Sequence of chain 1.G:
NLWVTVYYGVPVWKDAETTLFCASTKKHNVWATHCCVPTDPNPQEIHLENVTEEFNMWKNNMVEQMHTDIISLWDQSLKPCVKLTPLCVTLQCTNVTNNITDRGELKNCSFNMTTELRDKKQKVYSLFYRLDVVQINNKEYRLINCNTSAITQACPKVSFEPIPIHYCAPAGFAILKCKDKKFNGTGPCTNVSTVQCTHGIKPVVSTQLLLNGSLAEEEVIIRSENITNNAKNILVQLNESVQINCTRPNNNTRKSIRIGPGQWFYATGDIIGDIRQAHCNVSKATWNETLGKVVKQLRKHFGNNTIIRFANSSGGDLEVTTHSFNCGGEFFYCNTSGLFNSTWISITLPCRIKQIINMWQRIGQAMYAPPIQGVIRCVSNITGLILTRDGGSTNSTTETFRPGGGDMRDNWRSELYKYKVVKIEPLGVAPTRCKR

The small molecule below binds the protein below.
Small molecule (SMILES): CC(=O)N[C@@H]1[C@@H](O)[C@H](O)[C@@H](CO)O[C@H]1O

Binding-site contacts:
Ligand atom O5 contacts residue ASN135 of chain 1.G at 2.5 Å (h-bond).
Ligand atom C1 contacts residue ASN135 of chain 1.G at 1.4 Å.
Ligand atom C2 contacts residue ASN135 of chain 1.G at 2.5 Å.
Ligand atom C4 contacts residue ASN135 of chain 1.G at 4.3 Å.
Ligand atom C7 contacts residue THR137 of chain 1.G at 4.4 Å.
Ligand atom O6 contacts residue GLY146 of chain 1.G at 4.5 Å.
Ligand atom N2 contacts residue ASN135 of chain 1.G at 2.8 Å (h-bond).
Ligand atom C8 contacts residue ASN135 of chain 1.G at 4.4 Å.
Ligand atom O7 contacts residue THR137 of chain 1.G at 3.7 Å.
Ligand atom O7 contacts residue ASN135 of chain 1.G at 3.2 Å (h-bond).
Ligand atom C3 contacts residue ASN135 of chain 1.G at 3.7 Å.
Ligand atom C5 contacts residue ASN135 of chain 1.G at 3.7 Å.
Ligand atom C7 contacts residue ASN135 of chain 1.G at 3.2 Å.
Ligand atom O7 contacts residue ARG145 of chain 1.G at 4.1 Å.